Sequence of chain 1.L:
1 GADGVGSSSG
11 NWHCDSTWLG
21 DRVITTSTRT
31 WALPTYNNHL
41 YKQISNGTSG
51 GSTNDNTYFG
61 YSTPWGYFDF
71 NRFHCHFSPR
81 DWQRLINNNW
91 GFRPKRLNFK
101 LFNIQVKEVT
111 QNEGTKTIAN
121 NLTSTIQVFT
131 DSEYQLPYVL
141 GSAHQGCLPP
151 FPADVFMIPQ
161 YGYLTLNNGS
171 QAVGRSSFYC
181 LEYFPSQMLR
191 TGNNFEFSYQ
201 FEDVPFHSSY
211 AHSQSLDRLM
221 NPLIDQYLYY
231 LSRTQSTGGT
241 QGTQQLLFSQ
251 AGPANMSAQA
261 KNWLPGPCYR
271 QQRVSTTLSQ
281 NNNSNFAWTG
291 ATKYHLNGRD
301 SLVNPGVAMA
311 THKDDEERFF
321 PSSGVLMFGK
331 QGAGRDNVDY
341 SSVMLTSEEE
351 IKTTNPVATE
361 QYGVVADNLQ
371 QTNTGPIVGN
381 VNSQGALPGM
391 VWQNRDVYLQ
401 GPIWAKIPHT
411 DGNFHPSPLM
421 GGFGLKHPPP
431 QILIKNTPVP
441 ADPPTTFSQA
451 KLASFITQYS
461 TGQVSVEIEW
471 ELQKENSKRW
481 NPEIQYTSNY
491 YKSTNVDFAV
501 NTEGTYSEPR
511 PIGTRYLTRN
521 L

This small molecule binds to this protein.
Small molecule (SMILES): Nc1ncnc2c1ncn2[C@H]1C[C@H](O)[C@@H](COP(=O)(O)O)O1

Binding-site contacts:
Ligand atom C2 contacts residue PRO416 of chain 1.L at 4.2 Å (hydrophobic).
Ligand atom N3 contacts residue PRO416 of chain 1.L at 4.1 Å.
Ligand atom OP1 contacts residue DC1 of chain 1.EC at 2.5 Å (h-bond).
Ligand atom C5 contacts residue PRO416 of chain 1.L at 3.2 Å (hydrophobic).
Ligand atom N1 contacts residue PRO416 of chain 1.L at 3.4 Å (h-bond).
Ligand atom O4' contacts residue DC1 of chain 1.EC at 4.2 Å.
Ligand atom C6 contacts residue PRO416 of chain 1.L at 2.9 Å (hydrophobic).
Ligand atom OP2 contacts residue ASP411 of chain 1.B at 4.2 Å.
Ligand atom C8 contacts residue PRO416 of chain 1.L at 4.5 Å (hydrophobic).
Ligand atom N6 contacts residue SER417 of chain 1.L at 3.5 Å.
Ligand atom C2 contacts residue PRO205 of chain 1.L at 4.0 Å (hydrophobic).
Ligand atom P contacts residue DC1 of chain 1.EC at 1.6 Å.
Ligand atom N1 contacts residue PRO205 of chain 1.L at 4.0 Å.
Ligand atom N1 contacts residue GLY424 of chain 1.L at 3.9 Å.
Ligand atom N7 contacts residue PRO416 of chain 1.L at 3.7 Å.
Ligand atom C8 contacts residue HIS415 of chain 1.L at 3.3 Å.
Ligand atom N9 contacts residue PRO416 of chain 1.L at 4.3 Å.
Ligand atom C4 contacts residue PRO416 of chain 1.L at 4.0 Å (hydrophobic).
Ligand atom C5 contacts residue HIS415 of chain 1.L at 4.3 Å.
Ligand atom C2 contacts residue GLY424 of chain 1.L at 4.1 Å.
Ligand atom C6 contacts residue PRO205 of chain 1.L at 3.9 Å (hydrophobic).
Ligand atom N7 contacts residue HIS415 of chain 1.L at 3.0 Å (h-bond).
Ligand atom N6 contacts residue ASN394 of chain 1.L at 4.3 Å.
Ligand atom N3 contacts residue PRO205 of chain 1.L at 4.4 Å.
Ligand atom OP2 contacts residue DC1 of chain 1.EC at 2.5 Å (h-bond).
Ligand atom N6 contacts residue PRO205 of chain 1.L at 4.2 Å.
Ligand atom C5 contacts residue PRO205 of chain 1.L at 4.2 Å (hydrophobic).
Ligand atom N6 contacts residue PRO416 of chain 1.L at 2.8 Å (h-bond).
Ligand atom O5' contacts residue DC1 of chain 1.EC at 2.5 Å (h-bond).
Ligand atom C5' contacts residue DC1 of chain 1.EC at 3.8 Å.
Ligand atom C2' contacts residue PRO416 of chain 1.L at 4.5 Å (hydrophobic).

Sequence of chain 1.B:
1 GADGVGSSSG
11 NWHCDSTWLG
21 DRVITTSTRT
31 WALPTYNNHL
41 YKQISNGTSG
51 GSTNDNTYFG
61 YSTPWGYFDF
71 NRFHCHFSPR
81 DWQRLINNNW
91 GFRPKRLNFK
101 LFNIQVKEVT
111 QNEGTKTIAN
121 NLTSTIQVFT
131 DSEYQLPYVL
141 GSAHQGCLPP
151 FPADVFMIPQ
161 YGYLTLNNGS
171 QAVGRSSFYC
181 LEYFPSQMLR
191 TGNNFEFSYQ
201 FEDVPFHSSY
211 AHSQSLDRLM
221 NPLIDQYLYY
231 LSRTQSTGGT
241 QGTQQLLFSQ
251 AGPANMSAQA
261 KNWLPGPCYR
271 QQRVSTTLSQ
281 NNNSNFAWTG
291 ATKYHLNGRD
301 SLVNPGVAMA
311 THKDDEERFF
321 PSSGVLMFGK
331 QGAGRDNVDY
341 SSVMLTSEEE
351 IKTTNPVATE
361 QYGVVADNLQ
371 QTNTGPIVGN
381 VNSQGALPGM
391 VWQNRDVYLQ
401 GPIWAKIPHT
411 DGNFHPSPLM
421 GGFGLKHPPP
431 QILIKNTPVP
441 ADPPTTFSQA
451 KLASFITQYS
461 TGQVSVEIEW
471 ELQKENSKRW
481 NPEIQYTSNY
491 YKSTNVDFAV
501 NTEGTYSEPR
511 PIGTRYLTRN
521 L